Sequence of chain 6.A:
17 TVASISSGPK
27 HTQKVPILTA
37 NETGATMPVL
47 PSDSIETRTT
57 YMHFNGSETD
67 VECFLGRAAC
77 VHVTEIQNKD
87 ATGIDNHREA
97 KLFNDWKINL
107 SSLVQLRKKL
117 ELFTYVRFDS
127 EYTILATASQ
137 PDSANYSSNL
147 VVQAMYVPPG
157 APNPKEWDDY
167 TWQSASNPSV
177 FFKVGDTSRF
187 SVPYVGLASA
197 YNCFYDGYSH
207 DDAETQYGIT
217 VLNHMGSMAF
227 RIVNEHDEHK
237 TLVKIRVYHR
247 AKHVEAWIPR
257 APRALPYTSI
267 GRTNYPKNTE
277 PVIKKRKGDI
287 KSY

Sequence of chain 6.C:
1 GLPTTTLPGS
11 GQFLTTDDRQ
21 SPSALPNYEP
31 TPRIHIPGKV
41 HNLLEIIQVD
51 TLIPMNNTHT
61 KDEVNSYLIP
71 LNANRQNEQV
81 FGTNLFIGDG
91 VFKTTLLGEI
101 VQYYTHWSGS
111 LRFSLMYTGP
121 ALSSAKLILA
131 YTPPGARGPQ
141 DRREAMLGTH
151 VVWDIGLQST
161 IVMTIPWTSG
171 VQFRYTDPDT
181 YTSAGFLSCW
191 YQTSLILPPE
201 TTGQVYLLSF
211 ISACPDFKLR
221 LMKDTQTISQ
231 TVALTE

The protein below binds the small molecule below.
Small molecule (SMILES): Cc1cc(CCCCCOc2ccc(C3=NCCO3)cc2Cl)on1

Sequence of chain 7.C:
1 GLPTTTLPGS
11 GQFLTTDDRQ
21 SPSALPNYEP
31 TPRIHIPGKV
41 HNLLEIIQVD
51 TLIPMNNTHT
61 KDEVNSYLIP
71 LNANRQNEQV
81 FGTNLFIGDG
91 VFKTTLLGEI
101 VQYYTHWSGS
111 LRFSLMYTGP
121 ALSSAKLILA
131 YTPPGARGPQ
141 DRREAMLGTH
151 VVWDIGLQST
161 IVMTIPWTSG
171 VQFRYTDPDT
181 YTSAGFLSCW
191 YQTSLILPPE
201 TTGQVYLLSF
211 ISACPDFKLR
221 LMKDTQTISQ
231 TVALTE

Binding-site contacts:
Ligand atom C5 contacts residue LEU106 of chain 6.A at 3.7 Å (hydrophobic).
Ligand atom C4B contacts residue PHE186 of chain 6.A at 3.4 Å (hydrophobic).
Ligand atom N2 contacts residue ASN219 of chain 6.A at 3.6 Å.
Ligand atom C5C contacts residue VAL191 of chain 6.A at 3.9 Å (hydrophobic).
Ligand atom C4B contacts residue MET224 of chain 6.A at 3.8 Å (hydrophobic).
Ligand atom C5A contacts residue PHE186 of chain 6.A at 3.4 Å (hydrophobic).
Ligand atom C6B contacts residue TYR128 of chain 6.A at 3.8 Å (hydrophobic).
Ligand atom C5A contacts residue MET224 of chain 6.A at 3.5 Å (hydrophobic).
Ligand atom C5C contacts residue VAL188 of chain 6.A at 3.9 Å (hydrophobic).
Ligand atom O1A contacts residue PHE186 of chain 6.A at 2.8 Å.
Ligand atom N3A contacts residue ALA24 of chain 6.C at 3.6 Å.
Ligand atom C5C contacts residue TYR152 of chain 6.A at 3.9 Å (hydrophobic).
Ligand atom C2B contacts residue VAL188 of chain 6.A at 3.7 Å (hydrophobic).
Ligand atom C2A contacts residue MET224 of chain 6.A at 3.4 Å (hydrophobic).
Ligand atom C4A contacts residue PRO174 of chain 6.A at 3.3 Å (hydrophobic).
Ligand atom C5A contacts residue ALA150 of chain 6.A at 3.9 Å (hydrophobic).
Ligand atom C2B contacts residue TYR152 of chain 6.A at 3.8 Å (hydrophobic).
Ligand atom N3A contacts residue PHE186 of chain 6.A at 3.9 Å.
Ligand atom C5B contacts residue PHE186 of chain 6.A at 3.5 Å (hydrophobic).
Ligand atom C2C contacts residue TYR197 of chain 6.A at 3.8 Å (hydrophobic).
Ligand atom CL1 contacts residue TYR128 of chain 6.A at 3.3 Å.
Ligand atom N3A contacts residue PRO174 of chain 6.A at 3.7 Å.
Ligand atom C1C contacts residue TYR128 of chain 6.A at 3.7 Å (hydrophobic).
Ligand atom CL1 contacts residue ILE104 of chain 6.A at 3.5 Å.
Ligand atom O1B contacts residue ILE104 of chain 6.A at 3.8 Å.
Ligand atom C4B contacts residue TYR152 of chain 6.A at 3.8 Å (hydrophobic).
Ligand atom C2A contacts residue PHE186 of chain 6.A at 3.2 Å (hydrophobic).
Ligand atom C2C contacts residue TYR128 of chain 6.A at 3.8 Å (hydrophobic).
Ligand atom O1A contacts residue MET224 of chain 6.A at 2.8 Å.
Ligand atom C5A contacts residue VAL176 of chain 6.A at 3.2 Å (hydrophobic).
Ligand atom C3B contacts residue TYR152 of chain 6.A at 3.7 Å (hydrophobic).
Ligand atom C4C contacts residue VAL188 of chain 6.A at 3.9 Å (hydrophobic).
Ligand atom C4C contacts residue VAL191 of chain 6.A at 3.5 Å (hydrophobic).
Ligand atom C3C contacts residue TYR128 of chain 6.A at 3.4 Å (hydrophobic).
Ligand atom C1B contacts residue VAL188 of chain 6.A at 3.9 Å (hydrophobic).
Ligand atom C4 contacts residue LEU106 of chain 6.A at 3.6 Å (hydrophobic).
Ligand atom C5B contacts residue MET224 of chain 6.A at 3.5 Å (hydrophobic).
Ligand atom C31 contacts residue TYR197 of chain 6.A at 3.9 Å (hydrophobic).
Ligand atom C1C contacts residue LEU106 of chain 6.A at 3.5 Å (hydrophobic).
Ligand atom O1 contacts residue MET221 of chain 6.A at 3.2 Å (h-bond).